Sequence of chain 1.C:
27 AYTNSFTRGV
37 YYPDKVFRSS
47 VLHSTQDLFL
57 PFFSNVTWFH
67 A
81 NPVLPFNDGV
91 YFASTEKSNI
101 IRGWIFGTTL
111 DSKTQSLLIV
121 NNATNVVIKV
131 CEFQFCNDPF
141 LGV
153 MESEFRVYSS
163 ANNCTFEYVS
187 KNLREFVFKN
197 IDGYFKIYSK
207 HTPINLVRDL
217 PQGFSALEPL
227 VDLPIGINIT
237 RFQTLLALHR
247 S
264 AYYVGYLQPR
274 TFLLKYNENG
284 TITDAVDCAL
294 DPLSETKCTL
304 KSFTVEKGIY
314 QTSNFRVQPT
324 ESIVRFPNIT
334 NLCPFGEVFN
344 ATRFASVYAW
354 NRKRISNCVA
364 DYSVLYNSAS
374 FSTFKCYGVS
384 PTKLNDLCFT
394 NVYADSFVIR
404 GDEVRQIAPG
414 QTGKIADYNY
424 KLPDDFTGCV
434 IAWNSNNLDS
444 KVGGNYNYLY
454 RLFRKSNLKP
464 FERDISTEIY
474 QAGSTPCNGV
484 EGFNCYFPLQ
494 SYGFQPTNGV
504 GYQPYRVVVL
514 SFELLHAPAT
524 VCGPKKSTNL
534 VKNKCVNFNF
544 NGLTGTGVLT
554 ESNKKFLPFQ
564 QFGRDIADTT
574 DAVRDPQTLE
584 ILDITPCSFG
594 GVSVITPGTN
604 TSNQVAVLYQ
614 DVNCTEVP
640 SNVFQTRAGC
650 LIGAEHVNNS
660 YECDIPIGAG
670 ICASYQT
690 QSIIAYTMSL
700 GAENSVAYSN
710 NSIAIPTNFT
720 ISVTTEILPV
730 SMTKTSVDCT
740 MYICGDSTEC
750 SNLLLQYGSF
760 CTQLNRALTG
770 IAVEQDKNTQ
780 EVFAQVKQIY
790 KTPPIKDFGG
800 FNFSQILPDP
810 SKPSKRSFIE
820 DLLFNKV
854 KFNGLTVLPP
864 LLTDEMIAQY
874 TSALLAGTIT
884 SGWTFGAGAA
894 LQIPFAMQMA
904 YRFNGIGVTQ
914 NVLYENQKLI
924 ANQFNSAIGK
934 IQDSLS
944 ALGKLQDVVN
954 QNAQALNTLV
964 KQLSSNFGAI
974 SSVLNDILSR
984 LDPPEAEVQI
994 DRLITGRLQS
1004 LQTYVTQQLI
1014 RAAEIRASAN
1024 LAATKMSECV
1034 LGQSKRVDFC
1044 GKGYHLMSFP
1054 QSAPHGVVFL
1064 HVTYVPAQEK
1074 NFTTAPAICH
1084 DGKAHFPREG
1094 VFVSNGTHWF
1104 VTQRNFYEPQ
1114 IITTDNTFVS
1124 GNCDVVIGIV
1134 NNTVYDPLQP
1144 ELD

Binding-site contacts:
Ligand atom O4 contacts residue HIS1101 of chain 1.C at 3.6 Å.
Ligand atom O5 contacts residue PHE1103 of chain 1.C at 3.9 Å.
Ligand atom C6 contacts residue HIS1101 of chain 1.C at 4.4 Å.
Ligand atom C1 contacts residue THR1100 of chain 1.C at 3.9 Å.
Ligand atom C4 contacts residue ASN1098 of chain 1.C at 4.2 Å.
Ligand atom O7 contacts residue ASN1098 of chain 1.C at 3.7 Å.
Ligand atom N2 contacts residue THR1100 of chain 1.C at 3.0 Å (h-bond).
Ligand atom C6 contacts residue PHE1103 of chain 1.C at 3.9 Å (hydrophobic).
Ligand atom C8 contacts residue THR1100 of chain 1.C at 3.8 Å.
Ligand atom O6 contacts residue PHE1103 of chain 1.C at 4.0 Å.
Ligand atom C3 contacts residue ASN1098 of chain 1.C at 3.8 Å.
Ligand atom C5 contacts residue ASN1098 of chain 1.C at 3.6 Å.
Ligand atom C4 contacts residue HIS1101 of chain 1.C at 3.9 Å.
Ligand atom C2 contacts residue ASN1098 of chain 1.C at 2.5 Å.
Ligand atom C1 contacts residue ASN1098 of chain 1.C at 1.4 Å.
Ligand atom C3 contacts residue HIS1101 of chain 1.C at 3.6 Å.
Ligand atom O5 contacts residue ASN1098 of chain 1.C at 2.3 Å (h-bond).
Ligand atom C3 contacts residue THR1100 of chain 1.C at 4.0 Å.
Ligand atom C5 contacts residue HIS1101 of chain 1.C at 3.4 Å.
Ligand atom C7 contacts residue THR1100 of chain 1.C at 3.9 Å.
Ligand atom C7 contacts residue ASN1098 of chain 1.C at 3.5 Å.
Ligand atom C5 contacts residue PHE1103 of chain 1.C at 4.3 Å (hydrophobic).
Ligand atom O5 contacts residue HIS1101 of chain 1.C at 3.9 Å.
Ligand atom C2 contacts residue THR1100 of chain 1.C at 3.8 Å.
Ligand atom C1 contacts residue HIS1101 of chain 1.C at 3.6 Å.
Ligand atom N2 contacts residue HIS1101 of chain 1.C at 4.4 Å.
Ligand atom N2 contacts residue ASN1098 of chain 1.C at 3.0 Å (h-bond).
Ligand atom C2 contacts residue HIS1101 of chain 1.C at 4.1 Å.
Ligand atom C8 contacts residue ASN1098 of chain 1.C at 3.6 Å.

The protein below binds the small molecule below.
Small molecule (SMILES): CC(=O)N[C@H]1[C@H](O[C@H]2[C@H](O)[C@@H](NC(C)=O)CO[C@@H]2CO)O[C@H](CO)[C@@H](O)[C@@H]1O